Sequence of chain 1.A:
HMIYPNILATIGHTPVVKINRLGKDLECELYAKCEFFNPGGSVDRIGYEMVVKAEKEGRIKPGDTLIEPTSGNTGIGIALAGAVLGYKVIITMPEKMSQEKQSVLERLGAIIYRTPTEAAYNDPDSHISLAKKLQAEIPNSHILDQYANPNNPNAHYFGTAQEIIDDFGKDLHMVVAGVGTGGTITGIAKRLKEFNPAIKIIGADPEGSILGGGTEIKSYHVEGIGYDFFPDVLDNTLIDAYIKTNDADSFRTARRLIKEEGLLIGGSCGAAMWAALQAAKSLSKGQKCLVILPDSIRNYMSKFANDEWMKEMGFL

Binding-site contacts:
Ligand atom O contacts residue TYR250 of chain 1.A at 3.0 Å (h-bond).
Ligand atom N contacts residue ILE251 of chain 1.A at 4.0 Å.
Ligand atom C contacts residue TYR250 of chain 1.A at 3.4 Å (hydrophobic).
Ligand atom CA contacts residue LYS252 of chain 1.A at 3.6 Å.
Ligand atom N contacts residue TYR250 of chain 1.A at 2.7 Å (h-bond).
Ligand atom CB contacts residue LYS252 of chain 1.A at 3.7 Å.
Ligand atom N contacts residue LYS252 of chain 1.A at 4.1 Å.
Ligand atom CA contacts residue TYR250 of chain 1.A at 3.5 Å (hydrophobic).
Ligand atom N contacts residue GLY220 of chain 1.A at 3.8 Å.
Ligand atom SD contacts residue GLY220 of chain 1.A at 4.2 Å.

A small-molecule ligand and the protein it binds are described below.
Small molecule (SMILES): N[C@@H](CCS)C(=O)O